A protein and the small-molecule ligand that binds it are described below.
Small molecule (SMILES): CC(=O)N[C@@H]1[C@@H](O[C@@H]2O[C@H](CO)[C@H](O)[C@H](O[C@]3(C(=O)O)C[C@H](O)[C@@H](NC(C)=O)[C@H]([C@H](O)[C@H](O)CO)O3)[C@H]2O)[C@H](O)[C@@H](CO[C@]2(C(=O)O)C[C@H](O)[C@@H](NC(C)=O)[C@H]([C@H](O)[C@H](O)CO)O2)O[C@H]1O

Sequence of chain 4.F:
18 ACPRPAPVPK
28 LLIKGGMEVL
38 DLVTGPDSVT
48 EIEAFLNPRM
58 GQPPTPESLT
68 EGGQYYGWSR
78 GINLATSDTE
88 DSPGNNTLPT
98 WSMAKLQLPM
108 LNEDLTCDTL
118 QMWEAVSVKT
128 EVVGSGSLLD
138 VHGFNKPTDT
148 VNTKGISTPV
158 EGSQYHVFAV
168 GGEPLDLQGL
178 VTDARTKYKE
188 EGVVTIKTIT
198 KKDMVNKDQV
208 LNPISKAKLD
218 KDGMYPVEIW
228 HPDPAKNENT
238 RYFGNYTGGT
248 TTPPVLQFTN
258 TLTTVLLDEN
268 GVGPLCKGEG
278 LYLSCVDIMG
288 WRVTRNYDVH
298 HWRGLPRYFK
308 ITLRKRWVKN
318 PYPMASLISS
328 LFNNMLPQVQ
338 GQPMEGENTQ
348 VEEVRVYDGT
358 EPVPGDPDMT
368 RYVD

Binding-site contacts:
Ligand atom O1B contacts residue SER89 of chain 5.F at 3.5 Å (h-bond).
Ligand atom O3 contacts residue VAL296 of chain 5.F at 4.3 Å.
Ligand atom O4 contacts residue ILE79 of chain 5.F at 3.6 Å (h-bond).
Ligand atom C3 contacts residue HIS298 of chain 5.F at 4.1 Å.
Ligand atom C3 contacts residue VAL296 of chain 5.F at 3.7 Å (hydrophobic).
Ligand atom O4 contacts residue ASN80 of chain 5.F at 4.0 Å.
Ligand atom C10 contacts residue TYR72 of chain 5.F at 4.1 Å (hydrophobic).
Ligand atom O4 contacts residue TYR72 of chain 5.F at 3.8 Å.
Ligand atom O1A contacts residue ARG77 of chain 5.F at 3.0 Å (salt-bridge).
Ligand atom O8 contacts residue GLU87 of chain 5.F at 3.9 Å.
Ligand atom C2 contacts residue GLY78 of chain 5.F at 4.1 Å.
Ligand atom O3 contacts residue GLY78 of chain 5.F at 3.6 Å.
Ligand atom O4 contacts residue THR291 of chain 5.F at 3.4 Å.
Ligand atom O6 contacts residue ASN93 of chain 5.F at 3.0 Å (h-bond).
Ligand atom O8 contacts residue ARG77 of chain 5.F at 3.1 Å (salt-bridge).
Ligand atom C3 contacts residue GLY78 of chain 5.F at 3.9 Å.
Ligand atom C3 contacts residue ARG77 of chain 5.F at 4.1 Å.
Ligand atom C4 contacts residue HIS298 of chain 5.F at 4.0 Å.
Ligand atom C3 contacts residue GLY78 of chain 5.F at 4.1 Å.
Ligand atom C1 contacts residue TYR72 of chain 5.F at 4.0 Å (hydrophobic).
Ligand atom O8 contacts residue TYR72 of chain 5.F at 3.9 Å.
Ligand atom C4 contacts residue GLY78 of chain 5.F at 3.4 Å.
Ligand atom O1A contacts residue GLY78 of chain 5.F at 3.7 Å.
Ligand atom O1A contacts residue TYR72 of chain 5.F at 3.1 Å.
Ligand atom O4 contacts residue HIS298 of chain 5.F at 3.0 Å (h-bond).
Ligand atom O1A contacts residue SER89 of chain 5.F at 4.1 Å.
Ligand atom C1 contacts residue GLY78 of chain 5.F at 4.1 Å.
Ligand atom C5 contacts residue ASN93 of chain 5.F at 4.1 Å.
Ligand atom C4 contacts residue TYR72 of chain 5.F at 3.4 Å (hydrophobic).
Ligand atom C5 contacts residue TYR72 of chain 5.F at 3.5 Å (hydrophobic).
Ligand atom N5 contacts residue TYR72 of chain 5.F at 3.0 Å (h-bond).
Ligand atom C1 contacts residue SER89 of chain 5.F at 4.2 Å.
Ligand atom C6 contacts residue ASN93 of chain 5.F at 3.1 Å.
Ligand atom C6 contacts residue TYR72 of chain 5.F at 3.8 Å (hydrophobic).
Ligand atom C6 contacts residue ARG77 of chain 5.F at 4.3 Å.
Ligand atom O1B contacts residue ARG77 of chain 5.F at 2.5 Å (salt-bridge).
Ligand atom C1 contacts residue ARG77 of chain 5.F at 3.1 Å.
Ligand atom C8 contacts residue ARG77 of chain 5.F at 4.1 Å.
Ligand atom C11 contacts residue ASP85 of chain 4.F at 4.2 Å.
Ligand atom O4 contacts residue GLY78 of chain 5.F at 3.2 Å.

Sequence of chain 5.F:
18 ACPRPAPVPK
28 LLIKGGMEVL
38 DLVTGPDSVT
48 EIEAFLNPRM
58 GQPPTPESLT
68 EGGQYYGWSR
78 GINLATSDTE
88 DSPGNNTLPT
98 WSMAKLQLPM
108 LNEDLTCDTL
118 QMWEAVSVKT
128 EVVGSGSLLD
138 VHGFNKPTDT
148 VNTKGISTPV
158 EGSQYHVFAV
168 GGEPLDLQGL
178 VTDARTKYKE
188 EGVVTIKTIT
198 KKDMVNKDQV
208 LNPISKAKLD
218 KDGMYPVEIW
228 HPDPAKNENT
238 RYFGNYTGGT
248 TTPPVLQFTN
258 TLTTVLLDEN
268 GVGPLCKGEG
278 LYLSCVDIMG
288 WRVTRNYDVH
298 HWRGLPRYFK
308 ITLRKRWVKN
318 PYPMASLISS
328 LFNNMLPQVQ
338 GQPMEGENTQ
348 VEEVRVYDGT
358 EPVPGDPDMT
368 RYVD